The protein below binds the small molecule below.
Small molecule (SMILES): CC(=O)N[C@@H]1[C@@H](O)[C@H](O)[C@@H](CO)O[C@H]1O

Binding-site contacts:
Ligand atom N2 contacts residue NAG1 of chain 1.GA at 3.0 Å (h-bond).
Ligand atom C3 contacts residue ASN387 of chain 1.C at 3.9 Å.
Ligand atom C7 contacts residue ASN387 of chain 1.C at 3.2 Å.
Ligand atom C7 contacts residue NAG1 of chain 1.GA at 3.7 Å.
Ligand atom O3 contacts residue NAG1 of chain 1.GA at 4.0 Å.
Ligand atom C4 contacts residue ASN387 of chain 1.C at 4.3 Å.
Ligand atom O5 contacts residue SER389 of chain 1.C at 3.3 Å (h-bond).
Ligand atom C3 contacts residue NAG1 of chain 1.GA at 4.0 Å.
Ligand atom C1 contacts residue SER389 of chain 1.C at 3.3 Å.
Ligand atom C5 contacts residue SER389 of chain 1.C at 4.0 Å.
Ligand atom O7 contacts residue ASN387 of chain 1.C at 3.1 Å (h-bond).
Ligand atom O5 contacts residue ASN387 of chain 1.C at 2.4 Å (h-bond).
Ligand atom C1 contacts residue ASN387 of chain 1.C at 1.5 Å.
Ligand atom C8 contacts residue NAG1 of chain 1.GA at 3.5 Å.
Ligand atom O4 contacts residue NAG1 of chain 1.GA at 4.1 Å.
Ligand atom C2 contacts residue NAG1 of chain 1.GA at 4.0 Å.
Ligand atom C5 contacts residue ASN387 of chain 1.C at 3.8 Å.
Ligand atom N2 contacts residue ASN387 of chain 1.C at 3.0 Å (h-bond).
Ligand atom C2 contacts residue ASN387 of chain 1.C at 2.5 Å.
Ligand atom C8 contacts residue THR374 of chain 1.C at 4.2 Å.
Ligand atom C8 contacts residue ASN387 of chain 1.C at 4.2 Å.

Sequence of chain 1.C:
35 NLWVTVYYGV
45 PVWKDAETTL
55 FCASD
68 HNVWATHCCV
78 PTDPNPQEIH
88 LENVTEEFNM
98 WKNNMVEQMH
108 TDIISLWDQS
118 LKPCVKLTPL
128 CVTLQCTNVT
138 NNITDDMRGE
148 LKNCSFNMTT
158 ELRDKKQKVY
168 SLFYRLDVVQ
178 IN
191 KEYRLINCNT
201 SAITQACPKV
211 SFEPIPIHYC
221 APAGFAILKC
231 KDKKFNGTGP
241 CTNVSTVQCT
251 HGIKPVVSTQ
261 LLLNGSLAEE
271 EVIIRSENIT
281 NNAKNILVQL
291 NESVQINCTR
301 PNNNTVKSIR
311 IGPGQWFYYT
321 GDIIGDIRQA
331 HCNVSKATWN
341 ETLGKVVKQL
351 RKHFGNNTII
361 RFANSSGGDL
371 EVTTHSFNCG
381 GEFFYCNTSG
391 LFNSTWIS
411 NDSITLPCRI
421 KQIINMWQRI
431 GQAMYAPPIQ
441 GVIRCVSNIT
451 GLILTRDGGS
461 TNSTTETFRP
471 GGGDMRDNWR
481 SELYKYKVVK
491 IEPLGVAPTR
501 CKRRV